Binding-site contacts:
Ligand atom C5 contacts residue ASN258 of chain 1.C at 3.6 Å.
Ligand atom C2 contacts residue ASN258 of chain 1.C at 2.5 Å.
Ligand atom O5 contacts residue ASN255 of chain 1.C at 4.3 Å.
Ligand atom C1 contacts residue ASN258 of chain 1.C at 1.4 Å.
Ligand atom C2 contacts residue ASN255 of chain 1.C at 4.2 Å.
Ligand atom C8 contacts residue GLY256 of chain 1.C at 4.0 Å.
Ligand atom C1 contacts residue ALA261 of chain 1.C at 4.0 Å (hydrophobic).
Ligand atom C3 contacts residue ASN258 of chain 1.C at 3.8 Å.
Ligand atom C1 contacts residue ASN255 of chain 1.C at 3.9 Å.
Ligand atom C7 contacts residue ASN258 of chain 1.C at 4.2 Å.
Ligand atom N2 contacts residue ASN258 of chain 1.C at 3.0 Å (h-bond).
Ligand atom O5 contacts residue ALA261 of chain 1.C at 3.5 Å.
Ligand atom C4 contacts residue ASN258 of chain 1.C at 4.2 Å.
Ligand atom O5 contacts residue ASN258 of chain 1.C at 2.3 Å (h-bond).

Sequence of chain 1.C:
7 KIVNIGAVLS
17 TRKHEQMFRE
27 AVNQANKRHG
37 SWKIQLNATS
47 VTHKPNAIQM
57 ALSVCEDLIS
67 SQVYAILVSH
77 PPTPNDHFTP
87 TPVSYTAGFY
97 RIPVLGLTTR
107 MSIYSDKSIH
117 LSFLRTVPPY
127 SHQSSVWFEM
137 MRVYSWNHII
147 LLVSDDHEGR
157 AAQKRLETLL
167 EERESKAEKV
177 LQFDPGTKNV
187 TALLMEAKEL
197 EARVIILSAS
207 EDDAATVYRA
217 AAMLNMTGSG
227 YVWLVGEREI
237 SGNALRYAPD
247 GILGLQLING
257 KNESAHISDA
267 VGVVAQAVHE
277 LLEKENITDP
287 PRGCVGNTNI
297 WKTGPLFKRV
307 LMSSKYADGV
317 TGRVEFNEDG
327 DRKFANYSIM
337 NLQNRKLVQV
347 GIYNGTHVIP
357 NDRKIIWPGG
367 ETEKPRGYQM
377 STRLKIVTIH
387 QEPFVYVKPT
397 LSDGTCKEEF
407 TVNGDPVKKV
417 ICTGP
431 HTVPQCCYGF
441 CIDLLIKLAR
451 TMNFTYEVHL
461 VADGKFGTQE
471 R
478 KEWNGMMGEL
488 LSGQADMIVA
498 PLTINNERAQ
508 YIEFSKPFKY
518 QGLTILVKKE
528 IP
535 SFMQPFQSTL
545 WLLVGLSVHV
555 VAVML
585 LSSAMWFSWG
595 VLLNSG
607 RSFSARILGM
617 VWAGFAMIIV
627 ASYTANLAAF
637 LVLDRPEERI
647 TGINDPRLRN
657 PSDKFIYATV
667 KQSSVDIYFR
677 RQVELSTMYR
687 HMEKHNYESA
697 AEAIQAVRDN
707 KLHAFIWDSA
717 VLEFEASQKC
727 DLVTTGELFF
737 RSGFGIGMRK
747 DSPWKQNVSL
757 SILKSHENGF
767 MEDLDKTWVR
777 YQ

A small-molecule ligand and the protein it binds are described below.
Small molecule (SMILES): CC(=O)N[C@@H]1[C@@H](O)[C@H](O)[C@@H](CO)O[C@H]1O